Binding-site contacts:
Ligand atom N4 contacts residue G6 of chain 1.F at 3.5 Å (h-bond).
Ligand atom C4 contacts residue A9 of chain 1.F at 3.4 Å.
Ligand atom O2 contacts residue G7 of chain 1.F at 2.6 Å (h-bond).
Ligand atom O4 contacts residue A9 of chain 1.F at 3.0 Å (h-bond).
Ligand atom N3 contacts residue G5 of chain 1.F at 2.9 Å (h-bond).
Ligand atom N2 contacts residue C4 of chain 1.F at 3.0 Å (h-bond).
Ligand atom N3 contacts residue G10 of chain 1.F at 3.2 Å (h-bond).
Ligand atom C2 contacts residue G10 of chain 1.F at 3.7 Å.
Ligand atom N3 contacts residue G10 of chain 1.F at 3.6 Å.
Ligand atom N1 contacts residue C4 of chain 1.F at 3.1 Å (h-bond).
Ligand atom N2 contacts residue G5 of chain 1.F at 3.0 Å (h-bond).
Ligand atom O2 contacts residue G5 of chain 1.F at 3.0 Å (h-bond).
Ligand atom O6 contacts residue G7 of chain 1.F at 2.7 Å (h-bond).
Ligand atom N3 contacts residue G7 of chain 1.F at 2.9 Å (h-bond).
Ligand atom C2 contacts residue G5 of chain 1.F at 3.2 Å.
Ligand atom O2 contacts residue G3 of chain 1.F at 3.1 Å (h-bond).
Ligand atom O6 contacts residue C4 of chain 1.F at 3.2 Å (h-bond).
Ligand atom C2 contacts residue G7 of chain 1.F at 3.1 Å.
Ligand atom C2 contacts residue C8 of chain 1.F at 3.6 Å.
Ligand atom C4 contacts residue G7 of chain 1.F at 3.5 Å.
Ligand atom N1 contacts residue C8 of chain 1.F at 3.3 Å (h-bond).
Ligand atom C2 contacts residue G5 of chain 1.F at 3.6 Å.
Ligand atom N1 contacts residue G7 of chain 1.F at 2.8 Å (h-bond).
Ligand atom O2 contacts residue G6 of chain 1.F at 2.9 Å (h-bond).
Ligand atom N1 contacts residue G5 of chain 1.F at 3.6 Å.
Ligand atom N2 contacts residue C8 of chain 1.F at 3.0 Å (h-bond).
Ligand atom C6 contacts residue G7 of chain 1.F at 3.0 Å.
Ligand atom N4 contacts residue G5 of chain 1.F at 3.0 Å (h-bond).
Ligand atom C4 contacts residue G5 of chain 1.F at 3.4 Å.
Ligand atom O2 contacts residue G10 of chain 1.F at 3.5 Å (h-bond).
Ligand atom O6 contacts residue C8 of chain 1.F at 3.6 Å.
Ligand atom N3 contacts residue G3 of chain 1.F at 3.0 Å (h-bond).
Ligand atom N4 contacts residue G7 of chain 1.F at 3.4 Å (h-bond).
Ligand atom O2 contacts residue G10 of chain 1.F at 3.1 Å (h-bond).
Ligand atom N3 contacts residue A9 of chain 1.F at 3.0 Å (h-bond).
Ligand atom N3 contacts residue G6 of chain 1.F at 3.1 Å (h-bond).
Ligand atom N4 contacts residue G10 of chain 1.F at 3.0 Å (h-bond).
Ligand atom C2 contacts residue G6 of chain 1.F at 3.3 Å.
Ligand atom N4 contacts residue G3 of chain 1.F at 2.9 Å (h-bond).
Ligand atom N3 contacts residue G5 of chain 1.F at 3.2 Å (h-bond).

A small-molecule ligand and the protein it binds are described below.
Small molecule (SMILES): Cc1cn([C@H]2C[C@H](O[P](=O)(O)OC[C@H]3O[C@@H](n4cnc5c(=O)[nH]c(N)nc54)C[C@@H]3O[P](=O)(O)OC[C@H]3O[C@@H](n4ccc(N)nc4=O)C[C@@H]3O[P](=O)(O)OC[C@H]3O[C@@H](n4ccc(N)nc4=O)C[C@@H]3O[P](=O)(O)OC[C@H]3O[C@@H](n4ccc(N)nc4=O)C[C@@H]3O[P](=O)(O)OC[C@H]3O[C@@H](n4cnc5c(=O)[nH]c(N)nc54)C[C@@H]3O[P](=O)(O)OC[C@H]3O[C@@H](n4ccc(N)nc4=O)C[C@@H]3O)[C@@H](CO[P](=O)(O)O[C@H]3C[C@H](n4ccc(N)nc4=O)O[C@@H]3COP(=O)=O)O2)c(=O)[nH]c1=O

Sequence of chain 1.B:
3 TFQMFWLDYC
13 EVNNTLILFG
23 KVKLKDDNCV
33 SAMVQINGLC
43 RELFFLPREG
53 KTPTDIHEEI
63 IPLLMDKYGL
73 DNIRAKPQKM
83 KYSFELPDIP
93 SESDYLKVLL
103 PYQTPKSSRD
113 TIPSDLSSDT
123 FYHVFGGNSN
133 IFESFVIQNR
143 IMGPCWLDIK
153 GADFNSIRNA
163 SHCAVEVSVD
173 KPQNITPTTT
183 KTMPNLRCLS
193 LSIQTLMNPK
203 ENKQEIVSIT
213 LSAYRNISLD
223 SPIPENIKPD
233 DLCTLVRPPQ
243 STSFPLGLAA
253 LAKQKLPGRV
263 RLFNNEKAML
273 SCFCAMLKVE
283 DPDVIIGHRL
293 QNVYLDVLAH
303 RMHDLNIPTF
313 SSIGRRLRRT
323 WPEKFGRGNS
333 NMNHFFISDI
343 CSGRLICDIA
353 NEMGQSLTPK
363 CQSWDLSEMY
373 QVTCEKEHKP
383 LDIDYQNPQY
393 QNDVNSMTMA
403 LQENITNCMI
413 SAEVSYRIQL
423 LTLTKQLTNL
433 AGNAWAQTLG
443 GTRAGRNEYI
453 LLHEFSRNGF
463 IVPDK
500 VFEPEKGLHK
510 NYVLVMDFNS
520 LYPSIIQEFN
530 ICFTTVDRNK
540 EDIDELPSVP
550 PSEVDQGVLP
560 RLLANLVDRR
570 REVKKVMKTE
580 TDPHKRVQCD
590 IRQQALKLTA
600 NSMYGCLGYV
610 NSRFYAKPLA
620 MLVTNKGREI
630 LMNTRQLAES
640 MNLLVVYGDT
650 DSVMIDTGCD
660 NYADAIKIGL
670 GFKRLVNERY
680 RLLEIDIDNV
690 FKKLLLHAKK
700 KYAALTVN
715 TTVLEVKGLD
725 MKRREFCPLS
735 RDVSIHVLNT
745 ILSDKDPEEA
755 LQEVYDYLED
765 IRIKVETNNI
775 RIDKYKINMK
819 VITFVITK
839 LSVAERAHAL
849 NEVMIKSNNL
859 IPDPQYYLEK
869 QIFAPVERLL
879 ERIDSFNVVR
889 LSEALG